Binding-site contacts:
Ligand atom OP2 contacts residue ALA16 of chain 31.A at 4.1 Å.
Ligand atom O2 contacts residue A3 of chain 31.B at 3.2 Å.
Ligand atom C2 contacts residue A1 of chain 31.B at 3.1 Å.
Ligand atom C5' contacts residue ARG19 of chain 31.A at 3.2 Å.
Ligand atom N3 contacts residue A2 of chain 31.B at 3.7 Å.
Ligand atom C3' contacts residue ARG15 of chain 31.A at 3.8 Å.
Ligand atom C4' contacts residue ARG19 of chain 31.A at 3.7 Å.
Ligand atom C2' contacts residue ARG19 of chain 31.A at 3.6 Å.
Ligand atom N1 contacts residue ARG19 of chain 31.A at 3.9 Å.
Ligand atom N3 contacts residue A3 of chain 31.B at 2.8 Å (h-bond).
Ligand atom P contacts residue ARG15 of chain 31.A at 3.1 Å.
Ligand atom C4' contacts residue ARG15 of chain 31.A at 3.3 Å.
Ligand atom O4' contacts residue ARG19 of chain 31.A at 3.9 Å.
Ligand atom O3' contacts residue ARG19 of chain 31.A at 3.6 Å (salt-bridge).
Ligand atom OP1 contacts residue LYS18 of chain 31.A at 3.7 Å.
Ligand atom O2 contacts residue A1 of chain 31.B at 2.7 Å (h-bond).
Ligand atom OP1 contacts residue ARG19 of chain 31.A at 4.1 Å.
Ligand atom N3 contacts residue A1 of chain 31.B at 2.7 Å (h-bond).
Ligand atom C4 contacts residue A3 of chain 31.B at 3.6 Å.
Ligand atom C4 contacts residue ARG19 of chain 31.A at 3.9 Å.
Ligand atom OP2 contacts residue ARG15 of chain 31.A at 2.5 Å.
Ligand atom P contacts residue ARG19 of chain 31.A at 2.8 Å.
Ligand atom OP2 contacts residue ARG19 of chain 31.A at 2.1 Å (salt-bridge).
Ligand atom C5 contacts residue ARG19 of chain 31.A at 2.9 Å.
Ligand atom C5' contacts residue ARG15 of chain 31.A at 2.5 Å.
Ligand atom C6 contacts residue ARG19 of chain 31.A at 2.7 Å.
Ligand atom O3' contacts residue ARG15 of chain 31.A at 3.1 Å (salt-bridge).
Ligand atom C2 contacts residue A2 of chain 31.B at 3.9 Å.
Ligand atom O2 contacts residue A2 of chain 31.B at 3.7 Å.
Ligand atom C1' contacts residue ARG19 of chain 31.A at 4.3 Å.
Ligand atom OP1 contacts residue MET14 of chain 31.A at 3.8 Å.
Ligand atom C3' contacts residue ARG19 of chain 31.A at 3.4 Å.
Ligand atom C4 contacts residue A1 of chain 31.B at 3.4 Å.
Ligand atom O5' contacts residue ARG19 of chain 31.A at 2.1 Å (salt-bridge).
Ligand atom OP1 contacts residue ARG15 of chain 31.A at 2.5 Å.
Ligand atom O5' contacts residue ARG15 of chain 31.A at 3.6 Å.
Ligand atom N1 contacts residue A3 of chain 31.B at 4.3 Å.
Ligand atom O4 contacts residue A3 of chain 31.B at 2.8 Å (h-bond).
Ligand atom C2 contacts residue A3 of chain 31.B at 3.5 Å.
Ligand atom O4 contacts residue A1 of chain 31.B at 3.0 Å (h-bond).

Sequence of chain 31.A:
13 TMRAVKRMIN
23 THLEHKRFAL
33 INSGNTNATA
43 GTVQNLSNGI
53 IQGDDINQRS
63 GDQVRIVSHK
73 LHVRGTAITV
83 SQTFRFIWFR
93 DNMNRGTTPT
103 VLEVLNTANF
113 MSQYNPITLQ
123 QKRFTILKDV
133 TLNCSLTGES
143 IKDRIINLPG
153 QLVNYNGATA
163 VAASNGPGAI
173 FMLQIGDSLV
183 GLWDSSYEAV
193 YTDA

The protein below binds the small molecule below.
Small molecule (SMILES): O=c1ccn([C@@H]2O[C@H](CO[P](=O)(O)O[C@H]3[C@@H](O)[C@H](n4ccc(=O)[nH]c4=O)O[C@@H]3CO[P](=O)(O)O[C@H]3[C@@H](O)[C@H](n4ccc(=O)[nH]c4=O)O[C@@H]3CO[P](=O)(O)O[C@H]3[C@@H](O)[C@H](n4ccc(=O)[nH]c4=O)O[C@@H]3COP(=O)=O)[C@@H](O)[C@H]2O)c(=O)[nH]1